This protein binds this small molecule.
Small molecule (SMILES): CC(=O)N[C@@H]1[C@@H](O)[C@H](O)[C@@H](CO)O[C@H]1O

Binding-site contacts:
Ligand atom O7 contacts residue ASN393 of chain 1.G at 3.9 Å.
Ligand atom C5 contacts residue ASN393 of chain 1.G at 3.8 Å.
Ligand atom C8 contacts residue NAG2 of chain 1.X at 3.6 Å.
Ligand atom O7 contacts residue GLY390 of chain 1.G at 4.4 Å.
Ligand atom N2 contacts residue NAG2 of chain 1.X at 3.7 Å.
Ligand atom N2 contacts residue ASN393 of chain 1.G at 2.9 Å (h-bond).
Ligand atom O5 contacts residue ASN393 of chain 1.G at 2.5 Å (h-bond).
Ligand atom C3 contacts residue ASN393 of chain 1.G at 3.9 Å.
Ligand atom O3 contacts residue NAG2 of chain 1.X at 3.3 Å.
Ligand atom C8 contacts residue NAG1 of chain 1.X at 4.0 Å.
Ligand atom C4 contacts residue ASN393 of chain 1.G at 4.4 Å.
Ligand atom C7 contacts residue ASN393 of chain 1.G at 3.6 Å.
Ligand atom O7 contacts residue NAG2 of chain 1.X at 4.2 Å.
Ligand atom C2 contacts residue ASN393 of chain 1.G at 2.5 Å.
Ligand atom C7 contacts residue NAG2 of chain 1.X at 3.6 Å.
Ligand atom C3 contacts residue NAG2 of chain 1.X at 4.2 Å.
Ligand atom C1 contacts residue ASN393 of chain 1.G at 1.5 Å.
Ligand atom C8 contacts residue SER389 of chain 1.G at 4.0 Å.

Sequence of chain 1.G:
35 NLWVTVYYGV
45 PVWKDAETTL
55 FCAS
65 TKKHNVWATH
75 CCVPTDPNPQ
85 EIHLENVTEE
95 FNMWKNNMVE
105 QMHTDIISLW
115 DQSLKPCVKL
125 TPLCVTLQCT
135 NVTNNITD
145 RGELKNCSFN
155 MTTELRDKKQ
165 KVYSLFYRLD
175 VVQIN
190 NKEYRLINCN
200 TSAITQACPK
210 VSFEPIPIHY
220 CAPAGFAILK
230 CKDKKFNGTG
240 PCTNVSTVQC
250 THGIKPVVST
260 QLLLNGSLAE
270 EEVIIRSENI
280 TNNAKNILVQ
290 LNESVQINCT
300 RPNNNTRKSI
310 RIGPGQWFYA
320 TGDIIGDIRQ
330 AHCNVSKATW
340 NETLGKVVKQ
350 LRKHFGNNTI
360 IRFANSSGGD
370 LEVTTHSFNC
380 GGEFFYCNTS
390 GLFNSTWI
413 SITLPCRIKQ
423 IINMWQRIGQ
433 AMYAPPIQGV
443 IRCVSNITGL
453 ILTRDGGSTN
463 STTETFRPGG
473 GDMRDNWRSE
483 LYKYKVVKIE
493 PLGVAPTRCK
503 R